Sequence of chain 1.E:
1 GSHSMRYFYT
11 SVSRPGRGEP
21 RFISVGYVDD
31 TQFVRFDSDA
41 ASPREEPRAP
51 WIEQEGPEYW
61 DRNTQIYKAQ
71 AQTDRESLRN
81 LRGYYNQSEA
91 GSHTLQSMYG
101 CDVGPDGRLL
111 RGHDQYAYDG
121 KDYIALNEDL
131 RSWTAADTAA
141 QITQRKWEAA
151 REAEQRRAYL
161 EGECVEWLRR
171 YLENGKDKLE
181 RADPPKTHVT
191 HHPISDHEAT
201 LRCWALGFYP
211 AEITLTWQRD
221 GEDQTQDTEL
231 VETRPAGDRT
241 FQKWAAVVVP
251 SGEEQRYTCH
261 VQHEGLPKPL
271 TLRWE

Binding-site contacts:
Ligand atom CD contacts residue ASN63 of chain 1.E at 3.2 Å.
Ligand atom CD contacts residue TYR116 of chain 1.E at 3.5 Å (hydrophobic).
Ligand atom CA contacts residue THR73 of chain 1.E at 3.5 Å.
Ligand atom CB contacts residue ARG156 of chain 1.E at 3.4 Å.
Ligand atom OD1 contacts residue TYR159 of chain 1.E at 3.5 Å.
Ligand atom CD contacts residue ARG156 of chain 1.E at 3.5 Å.
Ligand atom CA contacts residue GLN70 of chain 1.E at 3.3 Å.
Ligand atom O contacts residue TYR159 of chain 1.E at 2.7 Å (h-bond).
Ligand atom CB contacts residue TYR99 of chain 1.E at 3.5 Å (hydrophobic).
Ligand atom C contacts residue THR73 of chain 1.E at 3.5 Å.
Ligand atom C contacts residue THR143 of chain 1.E at 3.2 Å.
Ligand atom CA contacts residue TYR159 of chain 1.E at 3.4 Å (hydrophobic).
Ligand atom O contacts residue TYR84 of chain 1.E at 3.0 Å (h-bond).
Ligand atom CA contacts residue TYR171 of chain 1.E at 3.4 Å (hydrophobic).
Ligand atom O contacts residue TYR7 of chain 1.E at 3.2 Å.
Ligand atom N contacts residue TYR7 of chain 1.E at 3.1 Å (h-bond).
Ligand atom CG contacts residue ASN63 of chain 1.E at 3.4 Å.
Ligand atom CB contacts residue SER77 of chain 1.E at 3.3 Å.
Ligand atom NZ contacts residue TYR99 of chain 1.E at 3.4 Å.
Ligand atom OG contacts residue GLU152 of chain 1.E at 2.8 Å (salt-bridge).
Ligand atom CB contacts residue GLU152 of chain 1.E at 3.2 Å.
Ligand atom O contacts residue ALA69 of chain 1.E at 3.3 Å (h-bond).
Ligand atom OG1 contacts residue ASN80 of chain 1.E at 3.3 Å (h-bond).
Ligand atom O contacts residue THR73 of chain 1.E at 2.7 Å (h-bond).
Ligand atom C contacts residue TYR7 of chain 1.E at 3.0 Å (hydrophobic).
Ligand atom CA contacts residue TYR7 of chain 1.E at 3.0 Å (hydrophobic).
Ligand atom NZ contacts residue ASP114 of chain 1.E at 3.2 Å (salt-bridge).
Ligand atom O contacts residue TRP147 of chain 1.E at 2.8 Å (h-bond).
Ligand atom C contacts residue TYR84 of chain 1.E at 3.4 Å (hydrophobic).
Ligand atom N contacts residue TYR171 of chain 1.E at 2.6 Å (h-bond).
Ligand atom N contacts residue TYR7 of chain 1.E at 2.6 Å (h-bond).
Ligand atom CA contacts residue TYR99 of chain 1.E at 3.3 Å (hydrophobic).
Ligand atom N contacts residue SER77 of chain 1.E at 2.8 Å (h-bond).
Ligand atom N contacts residue TYR99 of chain 1.E at 2.9 Å (h-bond).
Ligand atom O contacts residue LYS146 of chain 1.E at 3.4 Å (salt-bridge).
Ligand atom CA contacts residue ILE66 of chain 1.E at 3.5 Å (hydrophobic).
Ligand atom CG2 contacts residue LYS146 of chain 1.E at 3.4 Å.
Ligand atom CD contacts residue TYR7 of chain 1.E at 3.4 Å (hydrophobic).
Ligand atom O contacts residue ASN80 of chain 1.E at 3.5 Å (h-bond).
Ligand atom CG contacts residue TYR159 of chain 1.E at 3.3 Å (hydrophobic).

This protein binds this small molecule.
Small molecule (SMILES): CC(C)C[C@@H](C=O)NC(=O)[C@@H](NC(=O)[C@H](CO)NC(=O)[C@H](CC(C)C)NC(=O)[C@H](CO)NC(=O)[C@H](CCCCN)NC(=O)[C@H](Cc1ccc(O)cc1)NC(=O)CNC(=O)[C@H](CC(N)=O)NC(=O)[C@@H]1CCCN1C(=O)[C@@H](N)CC1=NC=NC1)[C@@H](C)O